Sequence of chain 1.A:
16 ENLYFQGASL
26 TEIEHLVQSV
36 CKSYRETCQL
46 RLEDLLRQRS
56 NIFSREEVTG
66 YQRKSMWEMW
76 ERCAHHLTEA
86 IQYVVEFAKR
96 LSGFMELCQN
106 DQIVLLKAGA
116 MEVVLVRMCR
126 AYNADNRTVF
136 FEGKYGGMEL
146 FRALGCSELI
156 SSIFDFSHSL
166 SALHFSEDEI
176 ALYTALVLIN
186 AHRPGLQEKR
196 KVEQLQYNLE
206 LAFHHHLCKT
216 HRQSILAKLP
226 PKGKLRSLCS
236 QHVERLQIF

Binding-site contacts:
Ligand atom CL35 contacts residue ALA79 of chain 1.A at 3.6 Å.
Ligand atom O27 contacts residue CYS78 of chain 1.A at 3.7 Å.
Ligand atom C11 contacts residue HIS237 of chain 1.A at 3.7 Å.
Ligand atom O28 contacts residue PHE136 of chain 1.A at 3.1 Å.
Ligand atom C3 contacts residue PHE146 of chain 1.A at 3.7 Å (hydrophobic).
Ligand atom F30 contacts residue HIS237 of chain 1.A at 3.5 Å.
Ligand atom C1 contacts residue MET123 of chain 1.A at 3.7 Å (hydrophobic).
Ligand atom F32 contacts residue PHE146 of chain 1.A at 3.6 Å.
Ligand atom O27 contacts residue PHE136 of chain 1.A at 3.7 Å.
Ligand atom C2 contacts residue CYS151 of chain 1.A at 3.8 Å (hydrophobic).
Ligand atom F30 contacts residue ILE158 of chain 1.A at 3.7 Å.
Ligand atom F30 contacts residue ILE155 of chain 1.A at 3.0 Å.
Ligand atom O29 contacts residue MET123 of chain 1.A at 3.8 Å.
Ligand atom O28 contacts residue HIS81 of chain 1.A at 3.7 Å.
Ligand atom S34 contacts residue PHE136 of chain 1.A at 3.8 Å.
Ligand atom CL35 contacts residue TRP75 of chain 1.A at 3.6 Å.
Ligand atom C20 contacts residue HIS81 of chain 1.A at 3.5 Å.
Ligand atom F32 contacts residue ILE155 of chain 1.A at 3.4 Å.
Ligand atom S34 contacts residue HIS81 of chain 1.A at 3.6 Å.
Ligand atom C14 contacts residue HIS237 of chain 1.A at 3.5 Å.
Ligand atom C22 contacts residue MET123 of chain 1.A at 3.8 Å (hydrophobic).
Ligand atom C5 contacts residue MET123 of chain 1.A at 3.8 Å (hydrophobic).
Ligand atom N25 contacts residue HIS237 of chain 1.A at 2.8 Å (h-bond).
Ligand atom C16 contacts residue ILE155 of chain 1.A at 3.8 Å (hydrophobic).
Ligand atom O29 contacts residue VAL119 of chain 1.A at 3.4 Å.
Ligand atom C16 contacts residue HIS237 of chain 1.A at 3.6 Å.
Ligand atom F31 contacts residue ILE155 of chain 1.A at 3.5 Å.
Ligand atom C13 contacts residue PHE146 of chain 1.A at 3.7 Å (hydrophobic).
Ligand atom C1 contacts residue VAL134 of chain 1.A at 3.4 Å (hydrophobic).
Ligand atom N24 contacts residue HIS81 of chain 1.A at 3.4 Å.
Ligand atom C20 contacts residue LEU82 of chain 1.A at 3.4 Å (hydrophobic).
Ligand atom C6 contacts residue LEU154 of chain 1.A at 3.6 Å (hydrophobic).
Ligand atom O27 contacts residue HIS81 of chain 1.A at 3.4 Å.
Ligand atom F33 contacts residue ILE158 of chain 1.A at 3.6 Å.
Ligand atom C19 contacts residue HIS237 of chain 1.A at 3.7 Å.
Ligand atom CL35 contacts residue CYS78 of chain 1.A at 3.2 Å.
Ligand atom C9 contacts residue LEU82 of chain 1.A at 3.7 Å (hydrophobic).
Ligand atom C4 contacts residue HIS237 of chain 1.A at 3.3 Å.
Ligand atom C3 contacts residue MET123 of chain 1.A at 3.7 Å (hydrophobic).
Ligand atom O26 contacts residue CYS78 of chain 1.A at 3.2 Å.

A protein and the small-molecule ligand that binds it are described below.
Small molecule (SMILES): O=C(Nc1ccc2c(c1)CN(S(=O)(=O)c1cccc(C(F)(F)F)c1)CCO2)c1c(F)cccc1Cl